Sequence of chain 1.A:
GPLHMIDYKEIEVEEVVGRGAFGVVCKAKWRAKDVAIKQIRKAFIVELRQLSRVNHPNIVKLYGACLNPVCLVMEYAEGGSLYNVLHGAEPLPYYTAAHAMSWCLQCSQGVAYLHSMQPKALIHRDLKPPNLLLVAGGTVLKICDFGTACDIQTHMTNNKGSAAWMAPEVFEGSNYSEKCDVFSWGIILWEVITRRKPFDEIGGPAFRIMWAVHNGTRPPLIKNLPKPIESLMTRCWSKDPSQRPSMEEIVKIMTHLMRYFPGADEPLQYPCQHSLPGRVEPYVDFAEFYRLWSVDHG

Binding-site contacts:
Ligand atom C25 contacts residue MET79 of chain 1.A at 3.7 Å (hydrophobic).
Ligand atom C31 contacts residue LYS38 of chain 1.A at 3.9 Å.
Ligand atom N34 contacts residue GLU52 of chain 1.A at 2.9 Å (salt-bridge).
Ligand atom C31 contacts residue ASP150 of chain 1.A at 3.4 Å.
Ligand atom C22 contacts residue GLU80 of chain 1.A at 3.2 Å.
Ligand atom O20 contacts residue ALA36 of chain 1.A at 3.8 Å.
Ligand atom O20 contacts residue TYR81 of chain 1.A at 3.7 Å.
Ligand atom C32 contacts residue ASP150 of chain 1.A at 3.7 Å.
Ligand atom C30 contacts residue PHE151 of chain 1.A at 3.8 Å (hydrophobic).
Ligand atom N34 contacts residue ASP150 of chain 1.A at 3.5 Å (salt-bridge).
Ligand atom N36 contacts residue ASP150 of chain 1.A at 3.8 Å.
Ligand atom C29 contacts residue VAL25 of chain 1.A at 3.5 Å (hydrophobic).
Ligand atom C6 contacts residue TYR81 of chain 1.A at 3.9 Å (hydrophobic).
Ligand atom O20 contacts residue ALA82 of chain 1.A at 2.9 Å (h-bond).
Ligand atom O37 contacts residue ASP150 of chain 1.A at 3.2 Å (salt-bridge).
Ligand atom C35 contacts residue ASP150 of chain 1.A at 3.5 Å.
Ligand atom C5 contacts residue TYR81 of chain 1.A at 3.7 Å (hydrophobic).
Ligand atom C42 contacts residue GLN55 of chain 1.A at 3.7 Å.
Ligand atom N24 contacts residue LEU138 of chain 1.A at 3.8 Å.
Ligand atom N36 contacts residue LEU56 of chain 1.A at 3.8 Å.
Ligand atom C35 contacts residue GLU52 of chain 1.A at 3.5 Å.
Ligand atom C22 contacts residue LEU138 of chain 1.A at 3.5 Å (hydrophobic).
Ligand atom N36 contacts residue GLU52 of chain 1.A at 2.9 Å (salt-bridge).
Ligand atom C15 contacts residue TYR81 of chain 1.A at 3.6 Å (hydrophobic).
Ligand atom C33 contacts residue MET79 of chain 1.A at 3.5 Å (hydrophobic).
Ligand atom O10 contacts residue LEU138 of chain 1.A at 3.5 Å.
Ligand atom O37 contacts residue CYS149 of chain 1.A at 3.3 Å.
Ligand atom C39 contacts residue LEU56 of chain 1.A at 3.7 Å (hydrophobic).
Ligand atom C19 contacts residue LEU138 of chain 1.A at 3.4 Å (hydrophobic).
Ligand atom C5 contacts residue VAL17 of chain 1.A at 3.8 Å (hydrophobic).
Ligand atom C19 contacts residue ALA36 of chain 1.A at 3.7 Å (hydrophobic).
Ligand atom C38 contacts residue ASP150 of chain 1.A at 3.9 Å.
Ligand atom C22 contacts residue ALA36 of chain 1.A at 3.6 Å (hydrophobic).
Ligand atom C38 contacts residue LEU56 of chain 1.A at 3.6 Å (hydrophobic).
Ligand atom S21 contacts residue MET79 of chain 1.A at 3.7 Å.
Ligand atom C18 contacts residue LEU138 of chain 1.A at 3.7 Å (hydrophobic).
Ligand atom C30 contacts residue VAL25 of chain 1.A at 3.7 Å (hydrophobic).
Ligand atom S21 contacts residue VAL65 of chain 1.A at 3.6 Å.
Ligand atom C27 contacts residue VAL17 of chain 1.A at 3.3 Å (hydrophobic).
Ligand atom O37 contacts residue VAL65 of chain 1.A at 3.5 Å.

The protein below binds the small molecule below.
Small molecule (SMILES): CC(C)Oc1cc(C(=O)N2CCN(C)CC2)ccc1NC(=O)c1csc(-c2cccc(NC(=O)Nc3ccccc3)c2)n1